The small molecule below binds the protein below.
Small molecule (SMILES): CC(=O)N[C@@H]1[C@@H](O)[C@H](O)[C@@H](CO)O[C@H]1O

Sequence of chain 1.C:
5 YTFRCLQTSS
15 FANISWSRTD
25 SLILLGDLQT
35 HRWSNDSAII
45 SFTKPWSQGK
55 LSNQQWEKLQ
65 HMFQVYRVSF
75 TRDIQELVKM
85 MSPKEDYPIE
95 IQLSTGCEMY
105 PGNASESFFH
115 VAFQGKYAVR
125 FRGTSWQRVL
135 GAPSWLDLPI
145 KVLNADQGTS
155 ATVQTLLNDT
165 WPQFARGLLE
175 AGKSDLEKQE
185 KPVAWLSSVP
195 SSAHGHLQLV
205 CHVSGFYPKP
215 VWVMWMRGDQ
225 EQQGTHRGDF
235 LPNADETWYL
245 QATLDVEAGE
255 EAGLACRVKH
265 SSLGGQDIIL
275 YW

Binding-site contacts:
Ligand atom O5 contacts residue ASN39 of chain 1.C at 2.3 Å (h-bond).
Ligand atom C8 contacts residue ARG22 of chain 1.C at 3.8 Å.
Ligand atom C8 contacts residue SER21 of chain 1.C at 3.4 Å.
Ligand atom N2 contacts residue ASN39 of chain 1.C at 2.9 Å (h-bond).
Ligand atom C4 contacts residue ASN39 of chain 1.C at 4.2 Å.
Ligand atom C7 contacts residue ARG22 of chain 1.C at 4.1 Å.
Ligand atom C1 contacts residue ASN39 of chain 1.C at 1.4 Å.
Ligand atom O6 contacts residue ASN39 of chain 1.C at 4.5 Å.
Ligand atom O7 contacts residue ASN39 of chain 1.C at 3.3 Å (h-bond).
Ligand atom O7 contacts residue ARG22 of chain 1.C at 4.3 Å.
Ligand atom C3 contacts residue ASN39 of chain 1.C at 3.8 Å.
Ligand atom C1 contacts residue ASP40 of chain 1.C at 4.5 Å.
Ligand atom C1 contacts residue SER21 of chain 1.C at 4.0 Å.
Ligand atom C7 contacts residue ASP40 of chain 1.C at 4.2 Å.
Ligand atom C2 contacts residue ASP40 of chain 1.C at 4.5 Å.
Ligand atom N2 contacts residue SER21 of chain 1.C at 2.8 Å (h-bond).
Ligand atom C2 contacts residue ASN39 of chain 1.C at 2.5 Å.
Ligand atom O7 contacts residue ASP40 of chain 1.C at 3.1 Å (salt-bridge).
Ligand atom C7 contacts residue ASN39 of chain 1.C at 3.4 Å.
Ligand atom C5 contacts residue ASN39 of chain 1.C at 3.6 Å.
Ligand atom C8 contacts residue TRP20 of chain 1.C at 3.2 Å (hydrophobic).
Ligand atom C3 contacts residue SER21 of chain 1.C at 4.2 Å.
Ligand atom N2 contacts residue ARG22 of chain 1.C at 4.3 Å.
Ligand atom C2 contacts residue SER21 of chain 1.C at 3.8 Å.
Ligand atom C7 contacts residue SER21 of chain 1.C at 3.5 Å.